Sequence of chain 1.A:
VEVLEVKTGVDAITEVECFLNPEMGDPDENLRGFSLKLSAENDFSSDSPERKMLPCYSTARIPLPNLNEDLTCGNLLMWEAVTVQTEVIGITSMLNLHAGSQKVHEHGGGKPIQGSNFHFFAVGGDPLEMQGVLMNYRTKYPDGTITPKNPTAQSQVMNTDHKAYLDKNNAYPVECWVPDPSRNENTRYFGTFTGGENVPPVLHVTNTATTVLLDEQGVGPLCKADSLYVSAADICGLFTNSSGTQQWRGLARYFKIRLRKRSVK

Sequence of chain 1.B:
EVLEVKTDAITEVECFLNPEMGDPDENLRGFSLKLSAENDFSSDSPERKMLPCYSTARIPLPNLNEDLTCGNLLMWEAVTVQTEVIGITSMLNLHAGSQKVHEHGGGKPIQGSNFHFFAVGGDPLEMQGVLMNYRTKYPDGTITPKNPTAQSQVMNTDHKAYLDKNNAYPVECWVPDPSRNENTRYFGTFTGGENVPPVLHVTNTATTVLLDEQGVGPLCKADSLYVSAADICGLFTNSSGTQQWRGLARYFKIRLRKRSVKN

Sequence of chain 1.E:
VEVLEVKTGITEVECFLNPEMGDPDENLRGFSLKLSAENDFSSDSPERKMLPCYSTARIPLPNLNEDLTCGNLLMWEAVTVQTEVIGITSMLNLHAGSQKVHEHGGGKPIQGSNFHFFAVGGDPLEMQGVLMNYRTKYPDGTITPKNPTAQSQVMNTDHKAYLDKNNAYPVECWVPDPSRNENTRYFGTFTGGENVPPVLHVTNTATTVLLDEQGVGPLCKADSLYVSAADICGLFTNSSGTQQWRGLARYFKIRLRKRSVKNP

Binding-site contacts:
Ligand atom C11 contacts residue PHE50 of chain 1.B at 3.8 Å (hydrophobic).
Ligand atom C7 contacts residue LEU37 of chain 1.A at 4.0 Å (hydrophobic).
Ligand atom C11 contacts residue LEU37 of chain 1.A at 3.8 Å (hydrophobic).
Ligand atom O6 contacts residue LYS43 of chain 1.A at 3.4 Å.
Ligand atom O6 contacts residue HIS113 of chain 1.E at 3.0 Å (h-bond).
Ligand atom O9 contacts residue THR251 of chain 1.A at 3.8 Å.
Ligand atom O8 contacts residue GLN253 of chain 1.A at 3.8 Å.
Ligand atom O1A contacts residue LYS43 of chain 1.A at 3.9 Å.
Ligand atom C1 contacts residue THR251 of chain 1.A at 3.2 Å.
Ligand atom O1B contacts residue ASN247 of chain 1.A at 3.7 Å.
Ligand atom O7 contacts residue LEU37 of chain 1.A at 3.4 Å.
Ligand atom C6 contacts residue LYS43 of chain 1.A at 4.0 Å.
Ligand atom N5 contacts residue GLN253 of chain 1.A at 3.8 Å.
Ligand atom C6 contacts residue ASN247 of chain 1.A at 3.9 Å.
Ligand atom O1A contacts residue SER249 of chain 1.A at 3.9 Å.
Ligand atom C10 contacts residue ASN247 of chain 1.A at 3.7 Å.
Ligand atom O9 contacts residue LYS43 of chain 1.A at 2.9 Å (salt-bridge).
Ligand atom C6 contacts residue GLN253 of chain 1.A at 4.0 Å.
Ligand atom C10 contacts residue LEU37 of chain 1.A at 4.0 Å (hydrophobic).
Ligand atom C1 contacts residue SER249 of chain 1.A at 3.6 Å.
Ligand atom C5 contacts residue ASN247 of chain 1.A at 3.6 Å.
Ligand atom O1A contacts residue ASN247 of chain 1.A at 4.0 Å.
Ligand atom C11 contacts residue ASP49 of chain 1.B at 3.7 Å.
Ligand atom C11 contacts residue GLN253 of chain 1.A at 3.9 Å.
Ligand atom C8 contacts residue GLN253 of chain 1.A at 4.0 Å.
Ligand atom O1B contacts residue THR251 of chain 1.A at 3.2 Å (h-bond).
Ligand atom C9 contacts residue LYS43 of chain 1.A at 3.7 Å.
Ligand atom N5 contacts residue ASN247 of chain 1.A at 2.8 Å (h-bond).
Ligand atom O9 contacts residue LEU42 of chain 1.A at 3.3 Å.
Ligand atom C4 contacts residue ASN247 of chain 1.A at 3.6 Å.
Ligand atom O8 contacts residue LYS43 of chain 1.A at 3.2 Å.
Ligand atom C9 contacts residue GLN253 of chain 1.A at 3.7 Å.
Ligand atom O1A contacts residue THR251 of chain 1.A at 2.6 Å (h-bond).
Ligand atom O8 contacts residue ASN247 of chain 1.A at 4.0 Å.
Ligand atom C6 contacts residue HIS113 of chain 1.E at 3.6 Å.
Ligand atom O1B contacts residue SER249 of chain 1.A at 2.6 Å (h-bond).
Ligand atom C11 contacts residue ASN247 of chain 1.A at 3.7 Å.
Ligand atom O4 contacts residue ASP49 of chain 1.B at 4.0 Å.
Ligand atom O10 contacts residue LEU37 of chain 1.A at 3.4 Å.
Ligand atom C7 contacts residue GLN253 of chain 1.A at 3.6 Å.

The small molecule below binds the protein below.
Small molecule (SMILES): CC(=O)N[C@H]1[C@H]([C@H](O)[C@H](O)CO)O[C@@](O[C@H](CO)[C@@H](O)[C@@H]2O[C@@](O[C@H]3[C@@H](O)[C@@H](CO)O[C@@H](O[C@H]4[C@H](O)[C@@H](O)[C@H](O)O[C@@H]4CO)[C@@H]3O)(C(=O)O)C[C@H](O)[C@H]2NC(C)=O)(C(=O)O)C[C@@H]1O